Binding-site contacts:
Ligand atom C3 contacts residue PHE182 of chain 1.A at 4.2 Å (hydrophobic).
Ligand atom O10 contacts residue TYR144 of chain 1.A at 2.9 Å (h-bond).
Ligand atom C6 contacts residue PHE182 of chain 1.A at 4.2 Å (hydrophobic).
Ligand atom C7 contacts residue PHE117 of chain 1.A at 4.3 Å (hydrophobic).
Ligand atom O13 contacts residue TYR85 of chain 1.A at 3.5 Å (h-bond).
Ligand atom O1 contacts residue PHE117 of chain 1.A at 3.5 Å.
Ligand atom O11 contacts residue TYR85 of chain 1.A at 3.8 Å.
Ligand atom O1 contacts residue GLN185 of chain 1.A at 3.8 Å.
Ligand atom O13 contacts residue GLN130 of chain 1.A at 3.5 Å.
Ligand atom C5 contacts residue PHE117 of chain 1.A at 3.5 Å (hydrophobic).
Ligand atom C2 contacts residue PHE182 of chain 1.A at 4.2 Å (hydrophobic).
Ligand atom C7 contacts residue PHE181 of chain 1.A at 3.8 Å (hydrophobic).
Ligand atom C12 contacts residue HIS84 of chain 1.A at 3.9 Å.
Ligand atom O13 contacts residue PRO143 of chain 1.A at 3.8 Å.
Ligand atom O11 contacts residue VAL178 of chain 1.A at 4.2 Å.
Ligand atom C9 contacts residue TRP147 of chain 1.A at 4.4 Å (hydrophobic).
Ligand atom O13 contacts residue TYR144 of chain 1.A at 3.9 Å.
Ligand atom O11 contacts residue TYR144 of chain 1.A at 3.4 Å.
Ligand atom C5 contacts residue PHE182 of chain 1.A at 3.5 Å (hydrophobic).
Ligand atom O11 contacts residue TRP147 of chain 1.A at 3.6 Å.
Ligand atom C8 contacts residue LEU110 of chain 1.A at 4.0 Å (hydrophobic).
Ligand atom C8 contacts residue TRP147 of chain 1.A at 3.5 Å (hydrophobic).
Ligand atom O10 contacts residue PRO143 of chain 1.A at 3.6 Å.
Ligand atom C7 contacts residue TRP147 of chain 1.A at 3.8 Å (hydrophobic).
Ligand atom C2 contacts residue PHE117 of chain 1.A at 4.2 Å (hydrophobic).
Ligand atom C6 contacts residue VAL178 of chain 1.A at 4.1 Å (hydrophobic).
Ligand atom C12 contacts residue TYR85 of chain 1.A at 3.8 Å (hydrophobic).
Ligand atom C5 contacts residue GLN185 of chain 1.A at 3.6 Å.
Ligand atom C6 contacts residue PHE181 of chain 1.A at 4.3 Å (hydrophobic).
Ligand atom C4 contacts residue PHE182 of chain 1.A at 3.9 Å (hydrophobic).
Ligand atom C9 contacts residue TYR144 of chain 1.A at 3.6 Å (hydrophobic).
Ligand atom C4 contacts residue PHE117 of chain 1.A at 4.3 Å (hydrophobic).
Ligand atom C9 contacts residue TYR85 of chain 1.A at 3.6 Å (hydrophobic).
Ligand atom C5 contacts residue ALA127 of chain 1.A at 4.4 Å (hydrophobic).
Ligand atom O1 contacts residue PHE182 of chain 1.A at 3.6 Å.
Ligand atom C3 contacts residue TYR144 of chain 1.A at 4.1 Å (hydrophobic).
Ligand atom C12 contacts residue GLN130 of chain 1.A at 4.1 Å.
Ligand atom O10 contacts residue TYR85 of chain 1.A at 2.6 Å (h-bond).
Ligand atom C12 contacts residue ALA127 of chain 1.A at 4.1 Å (hydrophobic).
Ligand atom C8 contacts residue PHE181 of chain 1.A at 3.7 Å (hydrophobic).

The protein below binds the small molecule below.
Small molecule (SMILES): CCC[C@@H]1OCC(CO)=C1C(=O)O

Sequence of chain 1.A:
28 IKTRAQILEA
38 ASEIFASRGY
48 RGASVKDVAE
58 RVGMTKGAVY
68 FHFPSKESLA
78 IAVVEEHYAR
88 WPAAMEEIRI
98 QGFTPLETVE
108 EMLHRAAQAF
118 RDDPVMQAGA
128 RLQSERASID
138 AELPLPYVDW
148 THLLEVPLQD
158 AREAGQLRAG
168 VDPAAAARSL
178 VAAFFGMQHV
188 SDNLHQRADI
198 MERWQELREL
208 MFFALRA